Sequence of chain 1.C:
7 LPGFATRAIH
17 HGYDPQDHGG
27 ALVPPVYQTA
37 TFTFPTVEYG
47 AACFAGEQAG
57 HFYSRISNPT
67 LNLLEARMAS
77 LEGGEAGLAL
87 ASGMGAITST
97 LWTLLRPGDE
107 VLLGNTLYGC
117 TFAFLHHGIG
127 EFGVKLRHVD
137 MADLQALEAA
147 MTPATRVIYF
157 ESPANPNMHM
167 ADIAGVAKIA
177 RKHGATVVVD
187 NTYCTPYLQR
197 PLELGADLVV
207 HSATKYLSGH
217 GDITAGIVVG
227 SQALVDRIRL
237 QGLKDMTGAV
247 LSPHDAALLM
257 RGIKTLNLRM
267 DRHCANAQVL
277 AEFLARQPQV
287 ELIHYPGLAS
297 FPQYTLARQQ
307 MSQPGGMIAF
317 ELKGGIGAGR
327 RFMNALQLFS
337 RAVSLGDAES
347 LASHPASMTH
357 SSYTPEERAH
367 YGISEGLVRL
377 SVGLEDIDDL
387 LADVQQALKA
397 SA

Sequence of chain 1.D:
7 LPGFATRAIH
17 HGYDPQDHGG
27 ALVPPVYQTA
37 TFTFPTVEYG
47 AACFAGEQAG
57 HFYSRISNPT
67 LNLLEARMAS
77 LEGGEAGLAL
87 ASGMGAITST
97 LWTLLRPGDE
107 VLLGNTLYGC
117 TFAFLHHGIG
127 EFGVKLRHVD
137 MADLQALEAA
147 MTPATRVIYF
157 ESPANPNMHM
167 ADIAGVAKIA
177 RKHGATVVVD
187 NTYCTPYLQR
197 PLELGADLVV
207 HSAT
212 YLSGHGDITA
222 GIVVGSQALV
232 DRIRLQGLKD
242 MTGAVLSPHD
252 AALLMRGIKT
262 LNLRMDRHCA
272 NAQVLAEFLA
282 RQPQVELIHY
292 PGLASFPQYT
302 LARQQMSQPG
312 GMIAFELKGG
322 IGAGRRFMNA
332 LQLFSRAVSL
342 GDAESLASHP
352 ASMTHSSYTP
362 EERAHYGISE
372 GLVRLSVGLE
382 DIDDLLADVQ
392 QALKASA

Binding-site contacts:
Ligand atom OXT contacts residue LEU341 of chain 1.D at 4.4 Å.
Ligand atom CG contacts residue LLP211 of chain 1.D at 3.9 Å.
Ligand atom O contacts residue ASN161 of chain 1.D at 4.1 Å.
Ligand atom C contacts residue ARG375 of chain 1.D at 3.3 Å.
Ligand atom C contacts residue VAL339 of chain 1.D at 4.2 Å (hydrophobic).
Ligand atom N contacts residue LLP211 of chain 1.D at 2.8 Å (h-bond).
Ligand atom O contacts residue TYR114 of chain 1.D at 3.8 Å.
Ligand atom CA contacts residue ARG375 of chain 1.D at 4.3 Å.
Ligand atom CG contacts residue TYR59 of chain 1.C at 4.2 Å (hydrophobic).
Ligand atom N contacts residue TYR114 of chain 1.D at 3.3 Å.
Ligand atom CB contacts residue SER340 of chain 1.D at 3.6 Å.
Ligand atom CG contacts residue ARG61 of chain 1.C at 4.3 Å.
Ligand atom CA contacts residue TYR114 of chain 1.D at 4.2 Å (hydrophobic).
Ligand atom C contacts residue LEU341 of chain 1.D at 4.3 Å (hydrophobic).
Ligand atom N contacts residue LEU341 of chain 1.D at 4.1 Å.
Ligand atom C contacts residue SER340 of chain 1.D at 3.5 Å.
Ligand atom CG contacts residue TYR114 of chain 1.D at 2.9 Å (hydrophobic).
Ligand atom N contacts residue ASN161 of chain 1.D at 4.0 Å.
Ligand atom OXT contacts residue VAL339 of chain 1.D at 3.5 Å.
Ligand atom CB contacts residue TYR59 of chain 1.C at 4.2 Å (hydrophobic).
Ligand atom CA contacts residue LEU341 of chain 1.D at 4.0 Å (hydrophobic).
Ligand atom CB contacts residue TYR114 of chain 1.D at 4.3 Å (hydrophobic).
Ligand atom C contacts residue TYR114 of chain 1.D at 4.4 Å (hydrophobic).
Ligand atom SD contacts residue TYR114 of chain 1.D at 3.6 Å (h-bond).
Ligand atom CA contacts residue SER340 of chain 1.D at 3.8 Å.
Ligand atom OXT contacts residue ARG375 of chain 1.D at 2.5 Å (salt-bridge).
Ligand atom SD contacts residue VAL339 of chain 1.D at 3.5 Å.
Ligand atom N contacts residue ARG375 of chain 1.D at 4.4 Å.
Ligand atom O contacts residue ARG375 of chain 1.D at 3.0 Å (salt-bridge).
Ligand atom OXT contacts residue SER340 of chain 1.D at 2.6 Å (h-bond).
Ligand atom SD contacts residue TYR59 of chain 1.C at 4.0 Å.
Ligand atom CB contacts residue VAL339 of chain 1.D at 4.5 Å (hydrophobic).
Ligand atom CA contacts residue LLP211 of chain 1.D at 3.2 Å.
Ligand atom CB contacts residue LLP211 of chain 1.D at 3.5 Å.

The protein below binds the small molecule below.
Small molecule (SMILES): N[C@@H](CCS)C(=O)O